The small molecule below binds the protein below.
Small molecule (SMILES): O=C(Nc1ccc(N2CCOCC2)cc1N1CCOCC1)c1cccc(Oc2ccccc2)c1

Sequence of chain 1.B:
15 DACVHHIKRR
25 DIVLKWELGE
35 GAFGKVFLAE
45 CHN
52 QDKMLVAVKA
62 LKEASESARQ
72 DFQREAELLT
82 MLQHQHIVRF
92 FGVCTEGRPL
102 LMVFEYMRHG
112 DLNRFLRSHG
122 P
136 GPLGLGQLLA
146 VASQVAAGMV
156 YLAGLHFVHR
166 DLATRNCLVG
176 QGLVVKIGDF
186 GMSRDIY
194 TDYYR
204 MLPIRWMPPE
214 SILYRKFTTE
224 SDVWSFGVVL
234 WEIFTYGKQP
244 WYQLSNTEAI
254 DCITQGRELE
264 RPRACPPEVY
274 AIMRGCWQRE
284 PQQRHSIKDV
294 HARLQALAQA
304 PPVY

Binding-site contacts:
Ligand atom C21 contacts residue GLY183 of chain 1.B at 3.9 Å.
Ligand atom C24 contacts residue GLY183 of chain 1.B at 4.0 Å.
Ligand atom C15 contacts residue ASP112 of chain 1.B at 4.0 Å.
Ligand atom C18 contacts residue VAL89 of chain 1.B at 3.6 Å (hydrophobic).
Ligand atom C7 contacts residue ARG109 of chain 1.B at 3.9 Å.
Ligand atom C23 contacts residue GLY183 of chain 1.B at 2.9 Å.
Ligand atom C3 contacts residue MET108 of chain 1.B at 3.1 Å (hydrophobic).
Ligand atom C17 contacts residue GLU106 of chain 1.B at 3.5 Å.
Ligand atom C10 contacts residue GLY111 of chain 1.B at 3.9 Å.
Ligand atom C18 contacts residue PHE105 of chain 1.B at 3.4 Å (hydrophobic).
Ligand atom C16 contacts residue LEU173 of chain 1.B at 3.7 Å (hydrophobic).
Ligand atom C5 contacts residue GLY111 of chain 1.B at 3.8 Å.
Ligand atom C26 contacts residue GLY186 of chain 1.B at 3.5 Å.
Ligand atom C2 contacts residue GLY111 of chain 1.B at 3.9 Å.
Ligand atom O4 contacts residue PHE185 of chain 1.B at 3.5 Å (h-bond).
Ligand atom C4 contacts residue MET108 of chain 1.B at 3.5 Å (hydrophobic).
Ligand atom C3 contacts residue GLY111 of chain 1.B at 3.8 Å.
Ligand atom N1 contacts residue LEU173 of chain 1.B at 3.5 Å.
Ligand atom C1 contacts residue ALA58 of chain 1.B at 3.9 Å (hydrophobic).
Ligand atom O3 contacts residue ILE191 of chain 1.B at 3.8 Å.
Ligand atom C19 contacts residue PHE105 of chain 1.B at 3.9 Å (hydrophobic).
Ligand atom O1 contacts residue MET108 of chain 1.B at 3.3 Å (h-bond).
Ligand atom C4 contacts residue TYR107 of chain 1.B at 3.6 Å (hydrophobic).
Ligand atom C15 contacts residue LEU173 of chain 1.B at 3.8 Å (hydrophobic).
Ligand atom O1 contacts residue ALA58 of chain 1.B at 3.6 Å.
Ligand atom C22 contacts residue GLY183 of chain 1.B at 2.8 Å.
Ligand atom C25 contacts residue GLY186 of chain 1.B at 3.7 Å.
Ligand atom C3 contacts residue TYR107 of chain 1.B at 3.6 Å (hydrophobic).
Ligand atom C22 contacts residue PHE185 of chain 1.B at 3.4 Å (hydrophobic).
Ligand atom O2 contacts residue ARG115 of chain 1.B at 3.8 Å.
Ligand atom C6 contacts residue ARG109 of chain 1.B at 3.2 Å.
Ligand atom C16 contacts residue ALA58 of chain 1.B at 3.7 Å (hydrophobic).
Ligand atom O1 contacts residue TYR107 of chain 1.B at 3.6 Å.
Ligand atom C4 contacts residue GLY111 of chain 1.B at 3.7 Å.
Ligand atom C21 contacts residue PHE185 of chain 1.B at 3.2 Å (hydrophobic).
Ligand atom C17 contacts residue ALA58 of chain 1.B at 3.6 Å (hydrophobic).
Ligand atom C26 contacts residue PHE185 of chain 1.B at 3.6 Å (hydrophobic).
Ligand atom C11 contacts residue GLY111 of chain 1.B at 3.9 Å.
Ligand atom C18 contacts residue LEU173 of chain 1.B at 3.9 Å (hydrophobic).
Ligand atom C17 contacts residue LEU173 of chain 1.B at 3.6 Å (hydrophobic).